Sequence of chain 1.A:
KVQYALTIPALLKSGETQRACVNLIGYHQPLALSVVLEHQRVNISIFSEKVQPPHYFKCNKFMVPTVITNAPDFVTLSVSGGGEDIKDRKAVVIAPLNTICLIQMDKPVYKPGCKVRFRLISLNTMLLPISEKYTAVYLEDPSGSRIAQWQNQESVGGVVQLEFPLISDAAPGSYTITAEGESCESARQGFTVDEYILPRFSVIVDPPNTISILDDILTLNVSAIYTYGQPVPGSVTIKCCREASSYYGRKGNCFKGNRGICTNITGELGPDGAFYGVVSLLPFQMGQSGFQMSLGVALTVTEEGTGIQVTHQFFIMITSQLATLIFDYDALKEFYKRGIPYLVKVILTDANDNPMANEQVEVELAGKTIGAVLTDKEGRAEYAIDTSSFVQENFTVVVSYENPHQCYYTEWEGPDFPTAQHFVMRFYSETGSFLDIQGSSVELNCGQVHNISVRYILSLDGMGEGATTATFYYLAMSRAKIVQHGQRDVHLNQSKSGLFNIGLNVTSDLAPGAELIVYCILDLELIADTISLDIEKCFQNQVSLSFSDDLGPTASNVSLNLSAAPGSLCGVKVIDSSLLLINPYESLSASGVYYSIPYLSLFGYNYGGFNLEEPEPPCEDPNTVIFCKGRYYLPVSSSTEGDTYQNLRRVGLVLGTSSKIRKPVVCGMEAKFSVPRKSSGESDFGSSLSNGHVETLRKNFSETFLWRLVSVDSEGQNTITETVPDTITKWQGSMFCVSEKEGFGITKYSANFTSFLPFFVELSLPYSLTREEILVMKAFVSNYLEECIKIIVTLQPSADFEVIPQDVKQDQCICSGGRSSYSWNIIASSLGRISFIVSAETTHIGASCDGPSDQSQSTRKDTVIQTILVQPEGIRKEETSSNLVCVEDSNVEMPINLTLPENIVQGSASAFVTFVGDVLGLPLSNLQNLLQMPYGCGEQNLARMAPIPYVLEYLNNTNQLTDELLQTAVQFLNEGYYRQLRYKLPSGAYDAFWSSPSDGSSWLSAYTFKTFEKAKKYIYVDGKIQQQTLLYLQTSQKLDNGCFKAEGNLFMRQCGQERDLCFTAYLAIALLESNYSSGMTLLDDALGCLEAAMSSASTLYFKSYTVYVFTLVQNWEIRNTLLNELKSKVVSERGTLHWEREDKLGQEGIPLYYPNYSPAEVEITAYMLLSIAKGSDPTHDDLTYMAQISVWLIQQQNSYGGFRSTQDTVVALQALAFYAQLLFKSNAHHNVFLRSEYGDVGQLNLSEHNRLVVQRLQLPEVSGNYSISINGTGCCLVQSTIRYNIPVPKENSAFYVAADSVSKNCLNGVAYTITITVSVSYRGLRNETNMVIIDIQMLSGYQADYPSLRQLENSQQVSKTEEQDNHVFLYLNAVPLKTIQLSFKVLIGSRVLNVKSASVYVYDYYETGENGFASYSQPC

This protein binds this small molecule.
Small molecule (SMILES): CC(=O)N[C@@H]1[C@@H](O)[C@H](O)[C@@H](CO)O[C@H]1O

Binding-site contacts:
Ligand atom C8 contacts residue THR1294 of chain 1.A at 4.5 Å.
Ligand atom C1 contacts residue ASN1252 of chain 1.A at 4.0 Å.
Ligand atom C7 contacts residue GLY1293 of chain 1.A at 4.2 Å.
Ligand atom N2 contacts residue GLY1293 of chain 1.A at 4.4 Å.
Ligand atom C8 contacts residue ASN1292 of chain 1.A at 3.4 Å.
Ligand atom C2 contacts residue ASN1292 of chain 1.A at 2.5 Å.
Ligand atom C7 contacts residue ASN1292 of chain 1.A at 3.0 Å.
Ligand atom O7 contacts residue ASN1292 of chain 1.A at 3.8 Å.
Ligand atom C3 contacts residue ASN1292 of chain 1.A at 3.9 Å.
Ligand atom O5 contacts residue ASN1292 of chain 1.A at 2.3 Å (h-bond).
Ligand atom N2 contacts residue ASN1292 of chain 1.A at 2.4 Å (h-bond).
Ligand atom C8 contacts residue GLY1293 of chain 1.A at 3.6 Å.
Ligand atom C4 contacts residue ASN1292 of chain 1.A at 4.2 Å.
Ligand atom O5 contacts residue ASN1252 of chain 1.A at 3.9 Å.
Ligand atom C1 contacts residue ASN1292 of chain 1.A at 1.4 Å.
Ligand atom C5 contacts residue ASN1292 of chain 1.A at 3.6 Å.
Ligand atom C8 contacts residue ASP910 of chain 1.A at 3.3 Å.